Sequence of chain 1.B:
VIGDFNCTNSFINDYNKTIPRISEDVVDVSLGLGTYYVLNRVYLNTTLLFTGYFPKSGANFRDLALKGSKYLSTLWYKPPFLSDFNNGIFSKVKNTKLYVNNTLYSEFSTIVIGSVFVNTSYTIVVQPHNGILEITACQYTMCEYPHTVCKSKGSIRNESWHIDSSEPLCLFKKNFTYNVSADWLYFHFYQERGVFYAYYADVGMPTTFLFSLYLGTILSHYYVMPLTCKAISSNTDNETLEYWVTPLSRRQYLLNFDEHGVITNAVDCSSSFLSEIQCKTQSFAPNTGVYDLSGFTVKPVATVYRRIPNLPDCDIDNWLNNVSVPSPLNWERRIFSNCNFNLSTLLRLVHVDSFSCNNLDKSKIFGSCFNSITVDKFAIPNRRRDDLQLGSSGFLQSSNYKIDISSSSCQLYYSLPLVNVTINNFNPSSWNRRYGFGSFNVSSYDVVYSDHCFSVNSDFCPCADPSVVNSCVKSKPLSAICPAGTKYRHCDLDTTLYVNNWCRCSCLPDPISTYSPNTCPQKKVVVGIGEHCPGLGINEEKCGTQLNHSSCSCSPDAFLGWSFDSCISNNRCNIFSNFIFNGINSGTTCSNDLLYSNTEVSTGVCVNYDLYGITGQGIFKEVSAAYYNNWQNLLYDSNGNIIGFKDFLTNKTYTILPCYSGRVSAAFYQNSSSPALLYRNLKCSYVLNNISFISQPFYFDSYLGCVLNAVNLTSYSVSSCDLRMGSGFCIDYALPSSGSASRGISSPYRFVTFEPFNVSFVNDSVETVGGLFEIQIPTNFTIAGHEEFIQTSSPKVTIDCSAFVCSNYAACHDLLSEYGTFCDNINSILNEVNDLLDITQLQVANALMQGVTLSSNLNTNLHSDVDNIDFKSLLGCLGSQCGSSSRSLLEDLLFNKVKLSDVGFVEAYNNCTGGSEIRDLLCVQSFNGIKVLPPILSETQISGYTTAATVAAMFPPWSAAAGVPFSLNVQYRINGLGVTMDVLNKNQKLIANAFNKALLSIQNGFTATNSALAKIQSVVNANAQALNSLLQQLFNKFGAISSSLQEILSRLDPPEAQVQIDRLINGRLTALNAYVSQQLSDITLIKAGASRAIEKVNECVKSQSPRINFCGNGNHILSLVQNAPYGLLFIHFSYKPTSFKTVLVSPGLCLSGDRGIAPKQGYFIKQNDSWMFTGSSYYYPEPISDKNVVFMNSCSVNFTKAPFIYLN

A small-molecule ligand and the protein it binds are described below.
Small molecule (SMILES): CC(=O)N[C@@H]1[C@@H](O)[C@H](O)[C@@H](CO)O[C@H]1O

Sequence of chain 1.A:
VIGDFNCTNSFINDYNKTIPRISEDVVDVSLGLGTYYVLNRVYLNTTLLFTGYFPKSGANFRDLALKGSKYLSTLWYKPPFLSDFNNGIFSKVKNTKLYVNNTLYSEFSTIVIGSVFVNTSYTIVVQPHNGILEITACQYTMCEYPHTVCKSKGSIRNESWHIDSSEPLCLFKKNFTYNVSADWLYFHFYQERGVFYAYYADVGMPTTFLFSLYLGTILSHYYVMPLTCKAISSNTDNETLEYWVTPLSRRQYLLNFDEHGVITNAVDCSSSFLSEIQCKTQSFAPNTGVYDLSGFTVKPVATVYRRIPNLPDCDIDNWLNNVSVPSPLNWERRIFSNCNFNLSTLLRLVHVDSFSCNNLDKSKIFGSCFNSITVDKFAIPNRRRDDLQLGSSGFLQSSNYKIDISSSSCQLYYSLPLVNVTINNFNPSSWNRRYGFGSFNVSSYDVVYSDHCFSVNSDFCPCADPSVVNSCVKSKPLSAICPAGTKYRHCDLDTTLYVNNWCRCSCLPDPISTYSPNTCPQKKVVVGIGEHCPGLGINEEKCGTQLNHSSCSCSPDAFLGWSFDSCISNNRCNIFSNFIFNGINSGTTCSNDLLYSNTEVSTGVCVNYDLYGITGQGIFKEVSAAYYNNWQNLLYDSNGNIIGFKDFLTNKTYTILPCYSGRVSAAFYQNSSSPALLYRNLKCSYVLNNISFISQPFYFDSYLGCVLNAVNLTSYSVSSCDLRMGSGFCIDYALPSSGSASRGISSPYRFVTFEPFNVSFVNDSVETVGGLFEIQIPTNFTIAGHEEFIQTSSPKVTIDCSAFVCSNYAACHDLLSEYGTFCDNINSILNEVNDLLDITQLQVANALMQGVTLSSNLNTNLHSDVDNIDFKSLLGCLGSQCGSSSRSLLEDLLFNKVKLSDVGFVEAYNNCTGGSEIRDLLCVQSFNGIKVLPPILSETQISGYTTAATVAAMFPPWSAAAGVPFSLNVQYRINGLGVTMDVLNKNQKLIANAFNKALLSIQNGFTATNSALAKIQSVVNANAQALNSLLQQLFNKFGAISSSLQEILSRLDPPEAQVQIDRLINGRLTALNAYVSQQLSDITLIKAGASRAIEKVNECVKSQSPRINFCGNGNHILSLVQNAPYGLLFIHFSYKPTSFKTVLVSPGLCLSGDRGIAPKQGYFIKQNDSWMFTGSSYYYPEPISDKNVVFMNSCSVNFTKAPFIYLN

Binding-site contacts:
Ligand atom O5 contacts residue ASN776 of chain 1.A at 2.4 Å (h-bond).
Ligand atom O7 contacts residue ASN776 of chain 1.A at 4.1 Å.
Ligand atom C3 contacts residue ASN776 of chain 1.A at 3.8 Å.
Ligand atom N2 contacts residue ASN776 of chain 1.A at 2.9 Å (h-bond).
Ligand atom C1 contacts residue ASN776 of chain 1.A at 1.4 Å.
Ligand atom C5 contacts residue ASN776 of chain 1.A at 3.7 Å.
Ligand atom O7 contacts residue ASN870 of chain 1.B at 4.2 Å.
Ligand atom C4 contacts residue ASN776 of chain 1.A at 4.3 Å.
Ligand atom C7 contacts residue ASN776 of chain 1.A at 3.9 Å.
Ligand atom C2 contacts residue ASN776 of chain 1.A at 2.5 Å.